Binding-site contacts:
Ligand atom C3 contacts residue ARG37 of chain 3.A at 3.9 Å.
Ligand atom C7 contacts residue ARG212 of chain 3.A at 3.9 Å.
Ligand atom C4 contacts residue TYR321 of chain 3.A at 3.6 Å (hydrophobic).
Ligand atom P1 contacts residue TYR321 of chain 3.A at 3.4 Å.
Ligand atom C22 contacts residue ILE68 of chain 3.A at 3.9 Å (hydrophobic).
Ligand atom O10 contacts residue ASP70 of chain 3.A at 3.1 Å.
Ligand atom C24 contacts residue PRO350 of chain 3.A at 3.7 Å (hydrophobic).
Ligand atom C7 contacts residue TYR321 of chain 3.A at 3.2 Å (hydrophobic).
Ligand atom N4 contacts residue GLU38 of chain 3.A at 2.8 Å (salt-bridge).
Ligand atom OP2 contacts residue TYR321 of chain 3.A at 3.7 Å.
Ligand atom C4 contacts residue GLU197 of chain 3.A at 3.9 Å.
Ligand atom C9 contacts residue GLU196 of chain 3.A at 3.6 Å.
Ligand atom C4 contacts residue ASP70 of chain 3.A at 3.5 Å.
Ligand atom C10 contacts residue ARG71 of chain 3.A at 3.9 Å.
Ligand atom C4 contacts residue GLU38 of chain 3.A at 3.6 Å.
Ligand atom C3 contacts residue ASP70 of chain 3.A at 3.3 Å.
Ligand atom OP2 contacts residue ARG212 of chain 3.A at 3.0 Å (salt-bridge).
Ligand atom C91 contacts residue ARG212 of chain 3.A at 3.9 Å.
Ligand atom O10 contacts residue ARG71 of chain 3.A at 2.9 Å (salt-bridge).
Ligand atom C82 contacts residue ARG144 of chain 3.A at 3.9 Å.
Ligand atom OP2 contacts residue ARG287 of chain 3.A at 2.9 Å (salt-bridge).
Ligand atom N4 contacts residue ASP70 of chain 3.A at 3.0 Å (salt-bridge).
Ligand atom C24 contacts residue ILE68 of chain 3.A at 4.0 Å (hydrophobic).
Ligand atom N8 contacts residue ILE68 of chain 3.A at 3.9 Å.
Ligand atom C6 contacts residue TYR321 of chain 3.A at 3.8 Å (hydrophobic).
Ligand atom C3 contacts residue GLU38 of chain 3.A at 3.7 Å.
Ligand atom C7 contacts residue GLU197 of chain 3.A at 3.8 Å.
Ligand atom OP1 contacts residue ARG37 of chain 3.A at 2.9 Å (salt-bridge).
Ligand atom C6 contacts residue GLU197 of chain 3.A at 3.5 Å.
Ligand atom C2 contacts residue TYR321 of chain 3.A at 2.8 Å (hydrophobic).
Ligand atom OP1 contacts residue TYR321 of chain 3.A at 3.3 Å (h-bond).
Ligand atom C9 contacts residue GLU197 of chain 3.A at 3.9 Å.
Ligand atom C5 contacts residue ASP70 of chain 3.A at 3.9 Å.
Ligand atom P1 contacts residue ARG287 of chain 3.A at 3.7 Å.
Ligand atom C91 contacts residue GLU196 of chain 3.A at 3.6 Å.
Ligand atom C91 contacts residue ASN214 of chain 3.A at 3.8 Å.
Ligand atom OP1 contacts residue ARG287 of chain 3.A at 2.7 Å (salt-bridge).
Ligand atom C81 contacts residue ARG144 of chain 3.A at 3.6 Å.
Ligand atom C81 contacts residue SER166 of chain 3.A at 3.7 Å.
Ligand atom C3 contacts residue TYR321 of chain 3.A at 3.2 Å (hydrophobic).

This protein binds this small molecule.
Small molecule (SMILES): CCC(CC)O[C@@H]1C=C(P(=O)(O)OCCCCCCN=[N+]=N)C[C@H](N)[C@H]1NC(C)=O

Sequence of chain 3.A:
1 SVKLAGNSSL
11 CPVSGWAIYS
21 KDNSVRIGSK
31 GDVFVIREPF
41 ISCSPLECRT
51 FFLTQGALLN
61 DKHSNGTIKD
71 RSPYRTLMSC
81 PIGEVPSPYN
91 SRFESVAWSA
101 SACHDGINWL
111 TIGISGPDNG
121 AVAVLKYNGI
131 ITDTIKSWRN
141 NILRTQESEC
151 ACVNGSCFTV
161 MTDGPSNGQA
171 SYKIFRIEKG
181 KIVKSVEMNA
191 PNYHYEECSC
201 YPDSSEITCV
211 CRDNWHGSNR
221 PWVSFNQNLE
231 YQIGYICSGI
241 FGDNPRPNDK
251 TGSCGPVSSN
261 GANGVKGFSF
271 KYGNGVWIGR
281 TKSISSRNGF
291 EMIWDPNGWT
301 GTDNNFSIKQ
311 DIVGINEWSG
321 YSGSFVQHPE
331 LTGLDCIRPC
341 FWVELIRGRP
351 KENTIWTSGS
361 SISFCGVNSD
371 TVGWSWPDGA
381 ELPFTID